Binding-site contacts:
Ligand atom O6 contacts residue GLU623 of chain 1.H at 4.5 Å.
Ligand atom O6 contacts residue THR622 of chain 1.H at 3.5 Å (h-bond).
Ligand atom C2 contacts residue ASN620 of chain 1.H at 2.4 Å.
Ligand atom C8 contacts residue ASN620 of chain 1.H at 4.2 Å.
Ligand atom C7 contacts residue ASN620 of chain 1.H at 3.1 Å.
Ligand atom C5 contacts residue ASN620 of chain 1.H at 3.7 Å.
Ligand atom C6 contacts residue THR622 of chain 1.H at 4.1 Å.
Ligand atom N2 contacts residue ASN620 of chain 1.H at 2.7 Å (h-bond).
Ligand atom C3 contacts residue ASN620 of chain 1.H at 3.7 Å.
Ligand atom O7 contacts residue ASN620 of chain 1.H at 3.2 Å (h-bond).
Ligand atom O4 contacts residue THR622 of chain 1.H at 4.3 Å.
Ligand atom C4 contacts residue ASN620 of chain 1.H at 4.3 Å.
Ligand atom C5 contacts residue THR622 of chain 1.H at 3.8 Å.
Ligand atom O5 contacts residue ASN620 of chain 1.H at 2.5 Å (h-bond).
Ligand atom C1 contacts residue ASN620 of chain 1.H at 1.4 Å.

Sequence of chain 1.H:
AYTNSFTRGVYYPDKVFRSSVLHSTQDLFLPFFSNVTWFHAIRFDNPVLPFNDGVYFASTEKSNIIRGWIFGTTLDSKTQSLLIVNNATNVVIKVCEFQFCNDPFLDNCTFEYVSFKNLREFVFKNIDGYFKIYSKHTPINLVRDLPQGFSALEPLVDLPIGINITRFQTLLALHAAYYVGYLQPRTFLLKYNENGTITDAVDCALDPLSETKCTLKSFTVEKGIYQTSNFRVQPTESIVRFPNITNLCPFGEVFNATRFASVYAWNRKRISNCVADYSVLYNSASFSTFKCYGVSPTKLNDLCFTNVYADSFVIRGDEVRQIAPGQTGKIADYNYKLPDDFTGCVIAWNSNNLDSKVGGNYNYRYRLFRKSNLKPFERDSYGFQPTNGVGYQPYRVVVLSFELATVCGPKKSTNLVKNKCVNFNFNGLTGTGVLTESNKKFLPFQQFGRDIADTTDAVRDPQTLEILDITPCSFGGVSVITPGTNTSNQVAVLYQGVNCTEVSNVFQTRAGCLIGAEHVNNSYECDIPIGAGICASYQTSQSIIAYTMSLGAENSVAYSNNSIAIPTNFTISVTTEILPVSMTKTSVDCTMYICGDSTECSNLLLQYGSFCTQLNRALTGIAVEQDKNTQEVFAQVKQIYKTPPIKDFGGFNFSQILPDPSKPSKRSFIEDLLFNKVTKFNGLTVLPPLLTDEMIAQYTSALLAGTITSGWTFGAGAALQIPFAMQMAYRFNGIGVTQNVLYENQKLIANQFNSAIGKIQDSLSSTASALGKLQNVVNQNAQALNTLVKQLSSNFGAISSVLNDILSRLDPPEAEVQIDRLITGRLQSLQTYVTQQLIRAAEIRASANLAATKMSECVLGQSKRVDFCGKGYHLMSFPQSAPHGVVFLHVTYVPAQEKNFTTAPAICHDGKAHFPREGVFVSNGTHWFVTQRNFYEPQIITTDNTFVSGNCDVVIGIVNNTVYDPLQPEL

The small molecule below binds the protein below.
Small molecule (SMILES): CC(=O)N[C@@H]1[C@@H](O)[C@H](O)[C@@H](CO)O[C@H]1O